Binding-site contacts:
Ligand atom C2 contacts residue ASN292 of chain 1.A at 3.2 Å.
Ligand atom O7 contacts residue NAG1 of chain 1.P at 3.9 Å.
Ligand atom C8 contacts residue SER332 of chain 1.A at 3.3 Å.
Ligand atom C4 contacts residue ASN292 of chain 1.A at 4.5 Å.
Ligand atom O7 contacts residue ASN330 of chain 1.A at 3.7 Å.
Ligand atom O6 contacts residue ASN292 of chain 1.A at 4.0 Å.
Ligand atom O7 contacts residue ASN292 of chain 1.A at 2.9 Å (h-bond).
Ligand atom O5 contacts residue THR432 of chain 1.A at 4.3 Å.
Ligand atom O5 contacts residue ARG430 of chain 1.A at 4.0 Å.
Ligand atom C8 contacts residue ASN330 of chain 1.A at 4.1 Å.
Ligand atom C5 contacts residue ASN292 of chain 1.A at 3.8 Å.
Ligand atom C7 contacts residue ASN292 of chain 1.A at 3.8 Å.
Ligand atom C1 contacts residue GLU290 of chain 1.A at 3.4 Å.
Ligand atom C2 contacts residue GLU290 of chain 1.A at 4.1 Å.
Ligand atom O5 contacts residue GLU290 of chain 1.A at 4.4 Å.
Ligand atom C3 contacts residue GLU290 of chain 1.A at 4.1 Å.
Ligand atom C8 contacts residue GLU290 of chain 1.A at 4.3 Å.
Ligand atom C6 contacts residue ASN292 of chain 1.A at 3.9 Å.
Ligand atom N2 contacts residue ASN292 of chain 1.A at 3.9 Å.
Ligand atom C1 contacts residue ASN292 of chain 1.A at 3.0 Å.
Ligand atom C7 contacts residue THR399 of chain 1.A at 4.4 Å.
Ligand atom C6 contacts residue ARG430 of chain 1.A at 3.3 Å.
Ligand atom C5 contacts residue ARG430 of chain 1.A at 4.4 Å.
Ligand atom C7 contacts residue ASN330 of chain 1.A at 4.3 Å.
Ligand atom O5 contacts residue ASN292 of chain 1.A at 2.6 Å (h-bond).
Ligand atom N2 contacts residue GLU290 of chain 1.A at 4.1 Å.
Ligand atom C8 contacts residue THR399 of chain 1.A at 3.6 Å.
Ligand atom O6 contacts residue ARG430 of chain 1.A at 2.7 Å (salt-bridge).
Ligand atom C3 contacts residue ASN292 of chain 1.A at 4.4 Å.
Ligand atom C8 contacts residue ILE331 of chain 1.A at 3.6 Å (hydrophobic).

Sequence of chain 1.A:
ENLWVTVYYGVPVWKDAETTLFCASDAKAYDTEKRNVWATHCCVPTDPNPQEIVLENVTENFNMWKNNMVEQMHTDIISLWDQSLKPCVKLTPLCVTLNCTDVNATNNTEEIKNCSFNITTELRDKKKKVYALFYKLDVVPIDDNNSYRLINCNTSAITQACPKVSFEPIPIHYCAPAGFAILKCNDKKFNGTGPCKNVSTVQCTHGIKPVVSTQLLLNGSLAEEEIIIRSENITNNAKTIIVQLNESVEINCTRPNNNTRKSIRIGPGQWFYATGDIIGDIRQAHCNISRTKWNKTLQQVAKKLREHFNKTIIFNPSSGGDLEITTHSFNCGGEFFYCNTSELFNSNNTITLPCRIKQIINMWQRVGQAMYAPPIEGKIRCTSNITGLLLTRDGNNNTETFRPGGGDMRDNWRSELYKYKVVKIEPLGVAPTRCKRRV

This small molecule binds to this protein.
Small molecule (SMILES): CC(=O)N[C@H]1[C@H](O[C@H]2[C@H](O)[C@@H](NC(C)=O)CO[C@@H]2CO)O[C@H](CO)[C@@H](O[C@@H]2O[C@H](CO)[C@@H](O)[C@H](O[C@H]3O[C@H](CO)[C@@H](O)[C@H](O)[C@@H]3O[C@H]3O[C@H](CO)[C@@H](O)[C@H](O)[C@@H]3O)[C@@H]2O)[C@@H]1O